The small molecule below binds the protein below.
Small molecule (SMILES): O=S(=O)(O)CCCNC(CO)(CO)CO

Sequence of chain 2.A:
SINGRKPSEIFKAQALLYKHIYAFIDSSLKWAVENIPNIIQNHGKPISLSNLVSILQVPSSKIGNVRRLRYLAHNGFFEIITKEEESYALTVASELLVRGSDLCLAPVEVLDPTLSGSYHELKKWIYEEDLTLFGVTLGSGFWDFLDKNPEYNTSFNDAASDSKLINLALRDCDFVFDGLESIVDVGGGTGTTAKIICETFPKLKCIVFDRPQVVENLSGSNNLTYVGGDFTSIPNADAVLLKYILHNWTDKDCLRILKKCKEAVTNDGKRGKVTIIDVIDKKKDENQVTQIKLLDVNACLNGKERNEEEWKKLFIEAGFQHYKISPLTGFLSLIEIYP

Binding-site contacts:
Ligand atom O2 contacts residue PHE150 of chain 2.A at 4.2 Å.
Ligand atom C6 contacts residue TRP259 of chain 2.A at 4.2 Å (hydrophobic).
Ligand atom S1 contacts residue TRP151 of chain 2.A at 4.1 Å.
Ligand atom O1 contacts residue GLY149 of chain 2.A at 3.1 Å.
Ligand atom C1 contacts residue ASP152 of chain 2.A at 3.5 Å.
Ligand atom C2 contacts residue ASP152 of chain 2.A at 4.4 Å.
Ligand atom S1 contacts residue PHE150 of chain 2.A at 4.4 Å.
Ligand atom C4 contacts residue PHE241 of chain 2.A at 4.1 Å (hydrophobic).
Ligand atom O7 contacts residue SAH1 of chain 2.I at 4.4 Å.
Ligand atom C7 contacts residue PHE241 of chain 2.A at 3.5 Å (hydrophobic).
Ligand atom O6 contacts residue ARG266 of chain 2.A at 3.9 Å.
Ligand atom O3 contacts residue TRP259 of chain 2.A at 4.1 Å.
Ligand atom O5 contacts residue PHE241 of chain 2.A at 3.5 Å.
Ligand atom O6 contacts residue TRP259 of chain 2.A at 4.1 Å.
Ligand atom O1 contacts residue PHE150 of chain 2.A at 3.4 Å (h-bond).
Ligand atom O1 contacts residue TRP151 of chain 2.A at 2.9 Å (h-bond).
Ligand atom C5 contacts residue ARG266 of chain 2.A at 3.7 Å.
Ligand atom S1 contacts residue GLY149 of chain 2.A at 3.9 Å.
Ligand atom S1 contacts residue ASP152 of chain 2.A at 4.5 Å.
Ligand atom O5 contacts residue ASP239 of chain 2.A at 4.5 Å.
Ligand atom C6 contacts residue PHE241 of chain 2.A at 3.5 Å (hydrophobic).
Ligand atom O5 contacts residue ARG266 of chain 2.A at 2.7 Å (salt-bridge).
Ligand atom C7 contacts residue SAH1 of chain 2.I at 3.9 Å.
Ligand atom O7 contacts residue ASP239 of chain 2.A at 2.8 Å (salt-bridge).
Ligand atom O2 contacts residue GLY149 of chain 2.A at 3.3 Å.
Ligand atom C7 contacts residue ASP239 of chain 2.A at 3.5 Å.
Ligand atom O1 contacts residue ASP152 of chain 2.A at 3.0 Å (salt-bridge).
Ligand atom C6 contacts residue ARG266 of chain 2.A at 4.2 Å.
Ligand atom O3 contacts residue TRP151 of chain 2.A at 3.2 Å.
Ligand atom O6 contacts residue PHE241 of chain 2.A at 4.5 Å.